Sequence of chain 1.L:
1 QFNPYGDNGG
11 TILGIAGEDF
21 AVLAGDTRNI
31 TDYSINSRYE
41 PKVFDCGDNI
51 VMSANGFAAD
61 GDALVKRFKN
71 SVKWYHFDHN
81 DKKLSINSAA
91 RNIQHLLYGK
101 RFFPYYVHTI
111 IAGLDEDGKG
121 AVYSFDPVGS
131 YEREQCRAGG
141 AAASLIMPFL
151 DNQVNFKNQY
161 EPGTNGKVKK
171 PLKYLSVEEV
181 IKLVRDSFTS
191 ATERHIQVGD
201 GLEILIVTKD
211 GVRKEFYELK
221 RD

The small molecule below binds the protein below.
Small molecule (SMILES): CC(C)CCCCC/C=C/C=C/C(=O)N[C@H](C(=O)N[C@H]1C[C@@H](O)CCNC(=O)CC[C@H](C)NC1=O)[C@@H](C)O

Binding-site contacts:
Ligand atom CA contacts residue THR21 of chain 1.V at 3.3 Å.
Ligand atom CG2 contacts residue ASP124 of chain 1.W at 3.7 Å.
Ligand atom OG1 contacts residue ASP124 of chain 1.W at 3.1 Å (salt-bridge).
Ligand atom OG1 contacts residue ALA49 of chain 1.V at 3.8 Å.
Ligand atom CB contacts residue THR21 of chain 1.V at 3.9 Å.
Ligand atom O contacts residue THR21 of chain 1.V at 3.0 Å (h-bond).
Ligand atom O contacts residue ALA49 of chain 1.V at 3.2 Å.
Ligand atom C38 contacts residue PHE103 of chain 1.W at 4.0 Å (hydrophobic).
Ligand atom N contacts residue THR1 of chain 1.V at 3.8 Å.
Ligand atom CG contacts residue GLY47 of chain 1.V at 3.5 Å.
Ligand atom C37 contacts residue PRO101 of chain 1.W at 3.8 Å (hydrophobic).
Ligand atom C17 contacts residue THR1 of chain 1.V at 1.5 Å.
Ligand atom CG2 contacts residue GLN22 of chain 1.V at 2.9 Å.
Ligand atom CA contacts residue GLY47 of chain 1.V at 3.6 Å.
Ligand atom N contacts residue ASP124 of chain 1.W at 3.3 Å (salt-bridge).
Ligand atom CA contacts residue THR21 of chain 1.V at 3.8 Å.
Ligand atom CA contacts residue THR1 of chain 1.V at 2.5 Å.
Ligand atom N contacts residue GLN22 of chain 1.V at 4.0 Å.
Ligand atom OG contacts residue GLY47 of chain 1.V at 3.6 Å.
Ligand atom N contacts residue THR21 of chain 1.V at 2.8 Å (h-bond).
Ligand atom OG1 contacts residue CYS128 of chain 1.W at 3.3 Å (h-bond).
Ligand atom C2 contacts residue ASP124 of chain 1.W at 3.5 Å.
Ligand atom C contacts residue THR1 of chain 1.V at 3.8 Å.
Ligand atom C27 contacts residue ASP124 of chain 1.W at 3.6 Å.
Ligand atom N contacts residue GLY47 of chain 1.V at 2.7 Å (h-bond).
Ligand atom C18 contacts residue THR1 of chain 1.V at 2.5 Å.
Ligand atom C16 contacts residue GLY45 of chain 1.V at 4.0 Å.
Ligand atom C17 contacts residue LYS33 of chain 1.V at 4.0 Å.
Ligand atom O1 contacts residue THR48 of chain 1.V at 3.7 Å.
Ligand atom O contacts residue GLY47 of chain 1.V at 3.4 Å (h-bond).
Ligand atom C16 contacts residue THR1 of chain 1.V at 3.1 Å.
Ligand atom CA contacts residue GLN22 of chain 1.V at 3.8 Å.
Ligand atom C16 contacts residue GLY47 of chain 1.V at 3.7 Å.
Ligand atom C contacts residue THR21 of chain 1.V at 3.4 Å.
Ligand atom C contacts residue GLY47 of chain 1.V at 3.5 Å.
Ligand atom C29 contacts residue LEU125 of chain 1.W at 4.0 Å (hydrophobic).
Ligand atom CA contacts residue GLY47 of chain 1.V at 3.5 Å.
Ligand atom O contacts residue THR1 of chain 1.V at 4.0 Å.
Ligand atom O contacts residue SER20 of chain 1.V at 3.5 Å.
Ligand atom CB contacts residue ASP124 of chain 1.W at 3.8 Å.

Sequence of chain 1.V:
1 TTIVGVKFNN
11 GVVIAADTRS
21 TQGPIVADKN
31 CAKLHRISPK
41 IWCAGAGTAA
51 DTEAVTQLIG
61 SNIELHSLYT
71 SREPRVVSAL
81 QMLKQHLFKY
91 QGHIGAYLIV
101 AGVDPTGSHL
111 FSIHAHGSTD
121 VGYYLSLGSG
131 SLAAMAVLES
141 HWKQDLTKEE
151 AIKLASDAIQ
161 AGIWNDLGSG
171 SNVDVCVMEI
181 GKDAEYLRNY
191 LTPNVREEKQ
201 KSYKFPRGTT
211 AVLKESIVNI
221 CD

Sequence of chain 1.W:
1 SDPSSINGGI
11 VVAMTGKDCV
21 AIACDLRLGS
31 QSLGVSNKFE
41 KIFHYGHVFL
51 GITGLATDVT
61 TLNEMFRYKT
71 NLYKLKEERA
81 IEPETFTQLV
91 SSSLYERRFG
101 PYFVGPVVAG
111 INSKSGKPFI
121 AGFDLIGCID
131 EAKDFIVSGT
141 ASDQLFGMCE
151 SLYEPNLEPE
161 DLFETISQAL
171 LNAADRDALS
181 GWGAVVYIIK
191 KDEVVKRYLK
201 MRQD